Sequence of chain 2.A:
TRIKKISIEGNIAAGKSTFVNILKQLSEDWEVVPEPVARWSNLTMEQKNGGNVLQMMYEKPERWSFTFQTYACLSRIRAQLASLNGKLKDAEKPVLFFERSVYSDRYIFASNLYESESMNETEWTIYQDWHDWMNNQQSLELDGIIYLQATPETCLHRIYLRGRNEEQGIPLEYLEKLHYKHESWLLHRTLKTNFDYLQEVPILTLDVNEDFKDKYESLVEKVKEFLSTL

A protein and the small-molecule ligand that binds it are described below.
Small molecule (SMILES): CCCN(c1nc(-c2nccc(N)n2)cs1)c1cc(-c2ccc(CCN3CCN(C)CC3)cc2)ccc1C

Binding-site contacts:
Ligand atom S1 contacts residue TYR224 of chain 2.A at 3.7 Å.
Ligand atom C28 contacts residue ASP153 of chain 2.A at 3.7 Å.
Ligand atom C23 contacts residue TYR106 of chain 2.A at 3.8 Å (hydrophobic).
Ligand atom C25 contacts residue PHE116 of chain 2.A at 3.5 Å (hydrophobic).
Ligand atom N7 contacts residue GLN117 of chain 2.A at 3.1 Å (h-bond).
Ligand atom C23 contacts residue PHE116 of chain 2.A at 3.9 Å (hydrophobic).
Ligand atom C29 contacts residue ASP153 of chain 2.A at 3.7 Å.
Ligand atom C29 contacts residue GLN117 of chain 2.A at 3.8 Å.
Ligand atom C2 contacts residue ILE220 of chain 2.A at 3.6 Å (hydrophobic).
Ligand atom C28 contacts residue GLU73 of chain 2.A at 3.5 Å.
Ligand atom C2 contacts residue ILE50 of chain 2.A at 3.5 Å (hydrophobic).
Ligand atom C30 contacts residue PHE116 of chain 2.A at 3.4 Å (hydrophobic).
Ligand atom N7 contacts residue PHE157 of chain 2.A at 3.2 Å.
Ligand atom C12 contacts residue PRO221 of chain 2.A at 3.9 Å (hydrophobic).
Ligand atom C27 contacts residue GLU73 of chain 2.A at 3.6 Å.
Ligand atom C1 contacts residue GLU217 of chain 2.A at 3.6 Å.
Ligand atom C27 contacts residue ARG148 of chain 2.A at 3.7 Å.
Ligand atom N5 contacts residue VAL75 of chain 2.A at 3.9 Å.
Ligand atom N5 contacts residue PHE157 of chain 2.A at 3.9 Å.
Ligand atom C28 contacts residue PHE157 of chain 2.A at 3.8 Å (hydrophobic).
Ligand atom N6 contacts residue ASP153 of chain 2.A at 2.9 Å (salt-bridge).
Ligand atom S1 contacts residue PHE116 of chain 2.A at 3.7 Å.
Ligand atom C21 contacts residue TYR106 of chain 2.A at 3.4 Å (hydrophobic).
Ligand atom C3 contacts residue TYR106 of chain 2.A at 3.6 Å (hydrophobic).
Ligand atom N6 contacts residue GLN117 of chain 2.A at 3.0 Å (h-bond).
Ligand atom C23 contacts residue LEU102 of chain 2.A at 3.6 Å (hydrophobic).
Ligand atom C20 contacts residue TYR106 of chain 2.A at 3.7 Å (hydrophobic).
Ligand atom C22 contacts residue TYR106 of chain 2.A at 3.8 Å (hydrophobic).
Ligand atom C27 contacts residue VAL75 of chain 2.A at 3.9 Å (hydrophobic).
Ligand atom C1 contacts residue ILE50 of chain 2.A at 3.7 Å (hydrophobic).
Ligand atom C28 contacts residue VAL75 of chain 2.A at 3.8 Å (hydrophobic).
Ligand atom C25 contacts residue PHE157 of chain 2.A at 3.5 Å (hydrophobic).
Ligand atom C29 contacts residue PHE157 of chain 2.A at 3.6 Å (hydrophobic).
Ligand atom C1 contacts residue ILE220 of chain 2.A at 3.5 Å (hydrophobic).
Ligand atom C24 contacts residue TYR224 of chain 2.A at 3.9 Å (hydrophobic).
Ligand atom C30 contacts residue GLN117 of chain 2.A at 3.5 Å.
Ligand atom C26 contacts residue PHE157 of chain 2.A at 3.4 Å (hydrophobic).
Ligand atom N6 contacts residue PHE157 of chain 2.A at 3.7 Å.
Ligand atom C30 contacts residue PHE157 of chain 2.A at 3.6 Å (hydrophobic).
Ligand atom C1 contacts residue TYR106 of chain 2.A at 3.9 Å (hydrophobic).